Binding-site contacts:
Ligand atom C9 contacts residue TYR189 of chain 1.E at 3.7 Å (hydrophobic).
Ligand atom C2 contacts residue THR148 of chain 1.E at 3.9 Å.
Ligand atom N3 contacts residue TRP57 of chain 1.A at 3.2 Å.
Ligand atom CL contacts residue MET118 of chain 1.A at 3.9 Å.
Ligand atom O1 contacts residue TYR189 of chain 1.E at 3.5 Å.
Ligand atom O1 contacts residue MET118 of chain 1.A at 3.4 Å (h-bond).
Ligand atom C4 contacts residue TRP147 of chain 1.E at 3.1 Å (hydrophobic).
Ligand atom N3 contacts residue TYR189 of chain 1.E at 3.4 Å.
Ligand atom O1 contacts residue GLN59 of chain 1.A at 3.7 Å.
Ligand atom C8 contacts residue CYS191 of chain 1.E at 3.7 Å (hydrophobic).
Ligand atom CL contacts residue ARG108 of chain 1.A at 3.6 Å.
Ligand atom O2 contacts residue CYS191 of chain 1.E at 3.1 Å.
Ligand atom C2 contacts residue TRP147 of chain 1.E at 3.0 Å (hydrophobic).
Ligand atom O1 contacts residue TRP57 of chain 1.A at 3.5 Å.
Ligand atom N3 contacts residue MET118 of chain 1.A at 3.9 Å.
Ligand atom O2 contacts residue SER190 of chain 1.E at 3.4 Å (h-bond).
Ligand atom C5 contacts residue TYR196 of chain 1.E at 3.4 Å (hydrophobic).
Ligand atom N1 contacts residue TRP147 of chain 1.E at 3.8 Å.
Ligand atom C9 contacts residue TRP147 of chain 1.E at 3.5 Å (hydrophobic).
Ligand atom N1 contacts residue THR148 of chain 1.E at 3.4 Å.
Ligand atom O2 contacts residue TYR189 of chain 1.E at 3.5 Å.
Ligand atom C1 contacts residue THR148 of chain 1.E at 3.7 Å.
Ligand atom C9 contacts residue TRP57 of chain 1.A at 3.5 Å (hydrophobic).
Ligand atom C10 contacts residue TYR93 of chain 1.E at 3.3 Å (hydrophobic).
Ligand atom C9 contacts residue TYR93 of chain 1.E at 3.6 Å (hydrophobic).
Ligand atom C7 contacts residue TYR189 of chain 1.E at 3.6 Å (hydrophobic).
Ligand atom N4 contacts residue TYR189 of chain 1.E at 3.4 Å.
Ligand atom O2 contacts residue MET118 of chain 1.A at 3.5 Å.
Ligand atom C8 contacts residue TYR189 of chain 1.E at 3.5 Å (hydrophobic).
Ligand atom C4 contacts residue TYR196 of chain 1.E at 3.6 Å (hydrophobic).
Ligand atom C3 contacts residue TRP147 of chain 1.E at 3.1 Å (hydrophobic).
Ligand atom C10 contacts residue TRP147 of chain 1.E at 3.7 Å (hydrophobic).
Ligand atom C8 contacts residue MET118 of chain 1.A at 3.5 Å (hydrophobic).
Ligand atom N1 contacts residue MET118 of chain 1.A at 3.9 Å.
Ligand atom N4 contacts residue MET118 of chain 1.A at 3.4 Å (h-bond).
Ligand atom C7 contacts residue MET118 of chain 1.A at 3.8 Å (hydrophobic).
Ligand atom C5 contacts residue CYS191 of chain 1.E at 3.8 Å (hydrophobic).
Ligand atom N2 contacts residue TRP147 of chain 1.E at 3.9 Å.
Ligand atom C6 contacts residue LEU116 of chain 1.A at 3.6 Å (hydrophobic).
Ligand atom CL contacts residue LEU116 of chain 1.A at 2.9 Å.

Sequence of chain 1.A:
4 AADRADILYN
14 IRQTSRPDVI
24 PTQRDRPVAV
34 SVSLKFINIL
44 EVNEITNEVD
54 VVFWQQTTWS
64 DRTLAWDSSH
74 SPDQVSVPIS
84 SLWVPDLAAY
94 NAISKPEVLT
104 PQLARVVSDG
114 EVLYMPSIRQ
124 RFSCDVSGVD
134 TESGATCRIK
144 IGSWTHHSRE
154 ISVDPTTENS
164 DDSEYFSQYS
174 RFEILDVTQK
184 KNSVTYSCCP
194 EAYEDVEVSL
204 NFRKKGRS

This protein binds this small molecule.
Small molecule (SMILES): O=[N+]([O-])/C=C1\NCCN1Cc1ccc(Cl)nc1

Sequence of chain 1.E:
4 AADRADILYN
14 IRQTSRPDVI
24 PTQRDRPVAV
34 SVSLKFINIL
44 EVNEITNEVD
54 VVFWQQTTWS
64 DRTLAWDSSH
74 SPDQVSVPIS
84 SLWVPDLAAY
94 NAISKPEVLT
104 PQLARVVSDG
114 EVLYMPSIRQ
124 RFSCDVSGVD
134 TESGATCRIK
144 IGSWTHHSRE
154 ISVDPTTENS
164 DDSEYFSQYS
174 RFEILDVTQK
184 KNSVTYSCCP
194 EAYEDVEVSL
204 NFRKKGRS